Binding-site contacts:
Ligand atom N2 contacts residue ALA8 of chain 1.B at 3.6 Å.
Ligand atom C3 contacts residue ALA7 of chain 1.B at 3.9 Å (hydrophobic).
Ligand atom C10 contacts residue MET51 of chain 1.B at 3.8 Å (hydrophobic).
Ligand atom N5 contacts residue ALA7 of chain 1.B at 3.6 Å.
Ligand atom O19 contacts residue PHE32 of chain 1.B at 3.8 Å.
Ligand atom O16 contacts residue LEU54 of chain 1.B at 3.9 Å.
Ligand atom N4 contacts residue GLU28 of chain 1.B at 2.7 Å (salt-bridge).
Ligand atom C17 contacts residue GLY52 of chain 1.B at 3.3 Å.
Ligand atom N4 contacts residue ALA7 of chain 1.B at 3.6 Å (h-bond).
Ligand atom C12 contacts residue MET51 of chain 1.B at 3.7 Å (hydrophobic).
Ligand atom C6 contacts residue PHE32 of chain 1.B at 3.5 Å (hydrophobic).
Ligand atom N7 contacts residue MET6 of chain 1.B at 3.1 Å (h-bond).
Ligand atom C18 contacts residue PHE32 of chain 1.B at 3.5 Å (hydrophobic).
Ligand atom C6 contacts residue MET6 of chain 1.B at 3.9 Å (hydrophobic).
Ligand atom C1 contacts residue GLU28 of chain 1.B at 3.5 Å.
Ligand atom N7 contacts residue TYR103 of chain 1.B at 3.6 Å (h-bond).
Ligand atom N4 contacts residue MET6 of chain 1.B at 3.6 Å.
Ligand atom N2 contacts residue PHE32 of chain 1.B at 3.8 Å.
Ligand atom C12 contacts residue PHE32 of chain 1.B at 3.7 Å (hydrophobic).
Ligand atom N5 contacts residue MET6 of chain 1.B at 3.4 Å.
Ligand atom N7 contacts residue PHE32 of chain 1.B at 3.6 Å.
Ligand atom N2 contacts residue GLU28 of chain 1.B at 2.8 Å (salt-bridge).
Ligand atom O13 contacts residue MET51 of chain 1.B at 3.5 Å.
Ligand atom C20 contacts residue GLN29 of chain 1.B at 3.5 Å.
Ligand atom C11 contacts residue PHE32 of chain 1.B at 3.9 Å (hydrophobic).
Ligand atom C14 contacts residue VAL43 of chain 1.B at 3.7 Å (hydrophobic).
Ligand atom C17 contacts residue TYR59 of chain 1.B at 3.6 Å (hydrophobic).
Ligand atom C14 contacts residue SER97 of chain 1.B at 3.9 Å.
Ligand atom C17 contacts residue PHE32 of chain 1.B at 3.9 Å (hydrophobic).
Ligand atom C3 contacts residue ALA8 of chain 1.B at 3.9 Å (hydrophobic).
Ligand atom N5 contacts residue PHE32 of chain 1.B at 3.5 Å.
Ligand atom O16 contacts residue PHE32 of chain 1.B at 3.8 Å.
Ligand atom C15 contacts residue PHE32 of chain 1.B at 3.4 Å (hydrophobic).
Ligand atom C11 contacts residue MET51 of chain 1.B at 3.8 Å (hydrophobic).
Ligand atom C17 contacts residue LEU54 of chain 1.B at 3.6 Å (hydrophobic).
Ligand atom C3 contacts residue GLU28 of chain 1.B at 3.4 Å.
Ligand atom C3 contacts residue PHE32 of chain 1.B at 3.7 Å (hydrophobic).
Ligand atom N5 contacts residue ALA8 of chain 1.B at 3.8 Å.
Ligand atom N7 contacts residue SER97 of chain 1.B at 3.8 Å.
Ligand atom C21 contacts residue PHE32 of chain 1.B at 3.9 Å (hydrophobic).

Sequence of chain 1.B:
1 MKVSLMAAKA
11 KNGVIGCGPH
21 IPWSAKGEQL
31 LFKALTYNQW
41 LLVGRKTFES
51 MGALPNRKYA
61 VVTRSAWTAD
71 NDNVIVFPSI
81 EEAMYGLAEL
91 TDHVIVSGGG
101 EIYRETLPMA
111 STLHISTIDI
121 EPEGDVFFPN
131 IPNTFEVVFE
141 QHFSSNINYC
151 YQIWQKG

The small molecule below binds the protein below.
Small molecule (SMILES): COc1cc(Cc2cnc(N)nc2N)cc(OC)c1OC